Binding-site contacts:
Ligand atom O4 contacts residue GLY227 of chain 2.A at 3.8 Å.
Ligand atom O5 contacts residue SQ01 of chain 2.K at 2.3 Å (h-bond).
Ligand atom O2 contacts residue GLY98 of chain 2.A at 3.6 Å.
Ligand atom C4 contacts residue ASP208 of chain 2.A at 3.4 Å.
Ligand atom O2 contacts residue LEU99 of chain 2.A at 3.5 Å (h-bond).
Ligand atom C4 contacts residue GLY227 of chain 2.A at 3.8 Å.
Ligand atom O4 contacts residue ASP208 of chain 2.A at 2.5 Å (salt-bridge).
Ligand atom O4 contacts residue ASN14 of chain 2.A at 2.9 Å (h-bond).
Ligand atom C1 contacts residue SQ01 of chain 2.K at 1.4 Å.
Ligand atom C6 contacts residue TYR100 of chain 2.A at 3.6 Å (hydrophobic).
Ligand atom C4 contacts residue ASN14 of chain 2.A at 3.9 Å.
Ligand atom C5 contacts residue ASP208 of chain 2.A at 4.0 Å.
Ligand atom C4 contacts residue ARG228 of chain 2.A at 3.7 Å.
Ligand atom O5 contacts residue TYR100 of chain 2.A at 4.1 Å.
Ligand atom O4 contacts residue TYR12 of chain 2.A at 3.8 Å.
Ligand atom C6 contacts residue ALA207 of chain 2.A at 3.5 Å (hydrophobic).
Ligand atom C5 contacts residue SQ01 of chain 2.K at 3.0 Å.
Ligand atom C6 contacts residue LEU99 of chain 2.A at 3.9 Å (hydrophobic).
Ligand atom C3 contacts residue ASN14 of chain 2.A at 4.0 Å.
Ligand atom C3 contacts residue SQ01 of chain 2.K at 2.9 Å.
Ligand atom O6 contacts residue LEU99 of chain 2.A at 3.1 Å (h-bond).
Ligand atom O4 contacts residue ARG228 of chain 2.A at 3.2 Å (salt-bridge).
Ligand atom C5 contacts residue LEU99 of chain 2.A at 4.1 Å (hydrophobic).
Ligand atom O6 contacts residue ALA207 of chain 2.A at 3.4 Å.
Ligand atom C6 contacts residue ASP208 of chain 2.A at 3.4 Å.
Ligand atom O3 contacts residue ARG228 of chain 2.A at 3.0 Å (salt-bridge).
Ligand atom O5 contacts residue LEU99 of chain 2.A at 3.2 Å (h-bond).
Ligand atom C6 contacts residue TYR12 of chain 2.A at 3.7 Å (hydrophobic).
Ligand atom O2 contacts residue GLY227 of chain 2.A at 4.2 Å.
Ligand atom C5 contacts residue TYR12 of chain 2.A at 3.6 Å (hydrophobic).
Ligand atom C3 contacts residue GLY227 of chain 2.A at 4.2 Å.
Ligand atom C2 contacts residue SQ01 of chain 2.K at 2.4 Å.
Ligand atom C1 contacts residue LEU99 of chain 2.A at 3.7 Å (hydrophobic).
Ligand atom O6 contacts residue ASP208 of chain 2.A at 2.7 Å (salt-bridge).
Ligand atom O3 contacts residue GLY227 of chain 2.A at 3.5 Å.
Ligand atom O6 contacts residue GLY98 of chain 2.A at 3.1 Å.
Ligand atom C3 contacts residue ARG228 of chain 2.A at 3.9 Å.
Ligand atom O6 contacts residue TYR100 of chain 2.A at 3.0 Å (h-bond).
Ligand atom C4 contacts residue SQ01 of chain 2.K at 3.5 Å.
Ligand atom O2 contacts residue SQ01 of chain 2.K at 3.6 Å.

This protein binds this small molecule.
Small molecule (SMILES): OC[C@H]1O[C@H](O)[C@@H](O)[C@@H](O)[C@@H]1O

Sequence of chain 2.A:
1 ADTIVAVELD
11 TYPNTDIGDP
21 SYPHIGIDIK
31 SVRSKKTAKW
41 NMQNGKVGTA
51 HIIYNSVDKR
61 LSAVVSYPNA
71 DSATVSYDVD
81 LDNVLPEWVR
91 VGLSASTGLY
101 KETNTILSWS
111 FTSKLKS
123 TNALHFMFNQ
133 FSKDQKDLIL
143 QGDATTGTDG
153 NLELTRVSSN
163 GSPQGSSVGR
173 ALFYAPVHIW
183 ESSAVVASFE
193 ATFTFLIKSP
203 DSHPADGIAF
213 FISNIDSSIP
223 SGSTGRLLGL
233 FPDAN